A protein and the small-molecule ligand that binds it are described below.
Small molecule (SMILES): CC(=O)N[C@@H]1[C@@H](O)[C@H](O)[C@@H](CO)O[C@H]1O

Sequence of chain 1.A:
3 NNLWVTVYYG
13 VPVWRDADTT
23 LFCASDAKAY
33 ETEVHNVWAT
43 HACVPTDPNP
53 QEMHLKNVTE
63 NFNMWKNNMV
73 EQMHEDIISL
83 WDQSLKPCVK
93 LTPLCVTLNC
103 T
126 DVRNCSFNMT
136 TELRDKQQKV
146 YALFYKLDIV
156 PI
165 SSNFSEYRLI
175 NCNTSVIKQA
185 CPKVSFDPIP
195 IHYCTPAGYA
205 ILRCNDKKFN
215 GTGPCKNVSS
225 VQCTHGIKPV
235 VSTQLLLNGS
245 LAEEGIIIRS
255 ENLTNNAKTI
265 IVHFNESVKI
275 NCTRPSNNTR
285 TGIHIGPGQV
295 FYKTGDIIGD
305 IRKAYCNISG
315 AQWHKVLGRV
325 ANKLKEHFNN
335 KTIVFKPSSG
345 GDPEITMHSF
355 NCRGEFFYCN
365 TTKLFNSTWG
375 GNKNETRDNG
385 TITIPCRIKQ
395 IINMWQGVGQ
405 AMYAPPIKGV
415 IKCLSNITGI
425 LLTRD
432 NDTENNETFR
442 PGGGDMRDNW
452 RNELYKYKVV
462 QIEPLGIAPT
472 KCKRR

Binding-site contacts:
Ligand atom C5 contacts residue ASN437 of chain 1.A at 3.6 Å.
Ligand atom C2 contacts residue ASN437 of chain 1.A at 2.5 Å.
Ligand atom O5 contacts residue ASN437 of chain 1.A at 2.3 Å (h-bond).
Ligand atom N2 contacts residue ASN437 of chain 1.A at 3.0 Å (h-bond).
Ligand atom C1 contacts residue GLU435 of chain 1.A at 4.5 Å.
Ligand atom O7 contacts residue ASN437 of chain 1.A at 3.3 Å (h-bond).
Ligand atom C7 contacts residue ASN437 of chain 1.A at 3.2 Å.
Ligand atom C4 contacts residue ASN437 of chain 1.A at 4.2 Å.
Ligand atom C1 contacts residue ASN437 of chain 1.A at 1.4 Å.
Ligand atom O7 contacts residue GLU435 of chain 1.A at 4.0 Å.
Ligand atom C8 contacts residue ASN437 of chain 1.A at 3.8 Å.
Ligand atom N2 contacts residue THR439 of chain 1.A at 4.2 Å.
Ligand atom C8 contacts residue THR439 of chain 1.A at 3.1 Å.
Ligand atom C3 contacts residue ASN437 of chain 1.A at 3.8 Å.
Ligand atom C7 contacts residue THR439 of chain 1.A at 4.2 Å.
Ligand atom C1 contacts residue ASN436 of chain 1.A at 4.5 Å.
Ligand atom O5 contacts residue ASN436 of chain 1.A at 4.5 Å.